Sequence of chain 1.R:
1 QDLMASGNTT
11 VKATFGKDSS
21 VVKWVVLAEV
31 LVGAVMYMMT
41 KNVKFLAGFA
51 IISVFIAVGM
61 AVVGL

Sequence of chain 1.D:
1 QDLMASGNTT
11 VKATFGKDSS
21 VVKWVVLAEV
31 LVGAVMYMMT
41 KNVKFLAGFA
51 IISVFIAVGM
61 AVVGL

A protein and the small-molecule ligand that binds it are described below.
Small molecule (SMILES): CCOP(=O)(O)OC[C@H](O)CO

Sequence of chain 1.S:
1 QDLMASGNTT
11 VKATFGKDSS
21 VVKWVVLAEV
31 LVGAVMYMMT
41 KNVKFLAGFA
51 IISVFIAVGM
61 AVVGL

Binding-site contacts:
Ligand atom C3 contacts residue MET39 of chain 1.S at 4.3 Å (hydrophobic).
Ligand atom O2 contacts residue MET39 of chain 1.S at 4.4 Å.
Ligand atom C4 contacts residue MET39 of chain 1.S at 4.3 Å (hydrophobic).
Ligand atom C1 contacts residue VAL35 of chain 1.R at 4.3 Å (hydrophobic).
Ligand atom P1 contacts residue MET38 of chain 1.S at 3.5 Å.
Ligand atom O1 contacts residue VAL43 of chain 1.D at 3.1 Å (h-bond).
Ligand atom O5 contacts residue LYS44 of chain 1.D at 3.4 Å.
Ligand atom C3 contacts residue MET38 of chain 1.S at 3.9 Å (hydrophobic).
Ligand atom O3 contacts residue MET38 of chain 1.S at 2.8 Å (h-bond).
Ligand atom P1 contacts residue VAL32 of chain 1.R at 4.4 Å.
Ligand atom P1 contacts residue VAL43 of chain 1.D at 4.5 Å.
Ligand atom O4 contacts residue LYS44 of chain 1.D at 4.2 Å.
Ligand atom O3 contacts residue VAL32 of chain 1.R at 3.3 Å.
Ligand atom O4 contacts residue MET38 of chain 1.S at 4.2 Å.
Ligand atom C2 contacts residue VAL43 of chain 1.D at 3.4 Å (hydrophobic).
Ligand atom O5 contacts residue MET39 of chain 1.S at 3.4 Å (h-bond).
Ligand atom C1 contacts residue VAL43 of chain 1.D at 3.5 Å (hydrophobic).
Ligand atom C2 contacts residue VAL35 of chain 1.R at 4.2 Å (hydrophobic).
Ligand atom O2 contacts residue MET38 of chain 1.S at 3.6 Å.
Ligand atom O2 contacts residue LYS44 of chain 1.D at 3.7 Å.
Ligand atom O1 contacts residue LYS44 of chain 1.D at 3.8 Å.
Ligand atom C2 contacts residue VAL32 of chain 1.R at 4.2 Å (hydrophobic).
Ligand atom P1 contacts residue LYS44 of chain 1.D at 4.3 Å.